Sequence of chain 1.B:
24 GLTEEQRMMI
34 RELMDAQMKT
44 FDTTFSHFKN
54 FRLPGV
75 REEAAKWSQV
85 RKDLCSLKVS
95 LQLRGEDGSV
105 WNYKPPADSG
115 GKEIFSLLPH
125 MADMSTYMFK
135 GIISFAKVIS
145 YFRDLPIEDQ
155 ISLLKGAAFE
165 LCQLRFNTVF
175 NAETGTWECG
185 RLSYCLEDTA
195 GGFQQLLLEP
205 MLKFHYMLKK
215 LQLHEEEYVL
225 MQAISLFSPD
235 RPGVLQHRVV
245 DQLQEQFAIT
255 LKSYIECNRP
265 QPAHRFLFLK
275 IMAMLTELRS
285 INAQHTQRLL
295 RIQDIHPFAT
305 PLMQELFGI

Binding-site contacts:
Ligand atom C25 contacts residue LEU293 of chain 1.B at 3.7 Å (hydrophobic).
Ligand atom C33 contacts residue ILE296 of chain 1.B at 4.1 Å (hydrophobic).
Ligand atom C8 contacts residue SER129 of chain 1.B at 4.1 Å.
Ligand atom C14 contacts residue TRP181 of chain 1.B at 3.8 Å (hydrophobic).
Ligand atom C23 contacts residue PHE302 of chain 1.B at 3.3 Å (hydrophobic).
Ligand atom C17 contacts residue PHE170 of chain 1.B at 4.0 Å (hydrophobic).
Ligand atom C30 contacts residue LEU91 of chain 1.B at 3.4 Å (hydrophobic).
Ligand atom C15 contacts residue HIS289 of chain 1.B at 3.4 Å.
Ligand atom C33 contacts residue LEU293 of chain 1.B at 4.1 Å (hydrophobic).
Ligand atom O20 contacts residue SER129 of chain 1.B at 2.6 Å (h-bond).
Ligand atom C14 contacts residue HIS209 of chain 1.B at 3.7 Å.
Ligand atom C15 contacts residue MET205 of chain 1.B at 3.5 Å (hydrophobic).
Ligand atom C14 contacts residue GLN167 of chain 1.B at 3.4 Å.
Ligand atom C1 contacts residue GLN167 of chain 1.B at 4.0 Å.
Ligand atom C29 contacts residue LEU91 of chain 1.B at 3.3 Å (hydrophobic).
Ligand atom P9 contacts residue SER129 of chain 1.B at 3.9 Å.
Ligand atom C6 contacts residue GLN167 of chain 1.B at 3.5 Å.
Ligand atom C19 contacts residue TRP181 of chain 1.B at 4.0 Å (hydrophobic).
Ligand atom C4 contacts residue PHE170 of chain 1.B at 4.0 Å (hydrophobic).
Ligand atom O27 contacts residue PHE163 of chain 1.B at 3.8 Å.
Ligand atom C18 contacts residue TYR188 of chain 1.B at 3.3 Å (hydrophobic).
Ligand atom C7 contacts residue GLN167 of chain 1.B at 4.0 Å.
Ligand atom C26 contacts residue LEU293 of chain 1.B at 3.3 Å (hydrophobic).
Ligand atom C14 contacts residue MET205 of chain 1.B at 3.7 Å (hydrophobic).
Ligand atom C26 contacts residue PHE311 of chain 1.B at 3.3 Å (hydrophobic).
Ligand atom C16 contacts residue LEU91 of chain 1.B at 3.7 Å (hydrophobic).
Ligand atom O11 contacts residue TRP181 of chain 1.B at 3.5 Å.
Ligand atom C23 contacts residue ALA126 of chain 1.B at 3.9 Å (hydrophobic).
Ligand atom C19 contacts residue PHE170 of chain 1.B at 3.9 Å (hydrophobic).
Ligand atom C23 contacts residue MET125 of chain 1.B at 3.5 Å (hydrophobic).
Ligand atom O24 contacts residue PHE163 of chain 1.B at 4.1 Å.
Ligand atom C5 contacts residue GLN167 of chain 1.B at 3.7 Å.
Ligand atom C18 contacts residue MET125 of chain 1.B at 3.9 Å (hydrophobic).
Ligand atom C17 contacts residue MET128 of chain 1.B at 3.9 Å (hydrophobic).
Ligand atom C25 contacts residue PHE311 of chain 1.B at 3.6 Å (hydrophobic).
Ligand atom O27 contacts residue HIS289 of chain 1.B at 2.8 Å (h-bond).
Ligand atom C22 contacts residue MET307 of chain 1.B at 3.7 Å (hydrophobic).
Ligand atom C7 contacts residue SER129 of chain 1.B at 3.4 Å.
Ligand atom C22 contacts residue SER129 of chain 1.B at 3.8 Å.
Ligand atom C22 contacts residue MET125 of chain 1.B at 4.1 Å (hydrophobic).

This small molecule binds to this protein.
Small molecule (SMILES): CCOP(=O)(OCC)C(=Cc1cc(C(C)(C)C)c(O)c(C(C)(C)C)c1)P(=O)(OCC)OCC